This protein binds this small molecule.
Small molecule (SMILES): Nc1ncnc2c1ncn2CCOC[P](=O)(O)O[P](=O)(O)OP(=O)(O)O

Binding-site contacts:
Ligand atom N1 contacts residue THR257 of chain 1.B at 3.5 Å (h-bond).
Ligand atom PB contacts residue ASP202 of chain 1.B at 3.1 Å.
Ligand atom PG contacts residue LYS81 of chain 1.B at 3.6 Å.
Ligand atom O1A contacts residue LYS55 of chain 1.B at 2.5 Å.
Ligand atom PB contacts residue ARG38 of chain 1.B at 3.5 Å.
Ligand atom N6 contacts residue GLY287 of chain 1.B at 3.0 Å (h-bond).
Ligand atom O1G contacts residue LYS55 of chain 1.B at 3.0 Å (salt-bridge).
Ligand atom C5' contacts residue ASP202 of chain 1.B at 3.1 Å.
Ligand atom C5 contacts residue HIS286 of chain 1.B at 3.4 Å.
Ligand atom O2G contacts residue ALA199 of chain 1.B at 3.6 Å.
Ligand atom C5' contacts residue YB1 of chain 1.I at 2.5 Å.
Ligand atom O5' contacts residue ASP202 of chain 1.B at 2.9 Å (salt-bridge).
Ligand atom N3 contacts residue ASN292 of chain 1.B at 3.3 Å (h-bond).
Ligand atom PA contacts residue YB1 of chain 1.I at 3.6 Å.
Ligand atom N7 contacts residue GLY287 of chain 1.B at 2.6 Å (h-bond).
Ligand atom O3G contacts residue SER63 of chain 1.B at 3.2 Å (h-bond).
Ligand atom O3B contacts residue LYS55 of chain 1.B at 2.7 Å (salt-bridge).
Ligand atom O5' contacts residue HIS286 of chain 1.B at 3.3 Å (h-bond).
Ligand atom O2B contacts residue ASP202 of chain 1.B at 2.6 Å (salt-bridge).
Ligand atom O3G contacts residue LYS81 of chain 1.B at 2.9 Å (salt-bridge).
Ligand atom O3A contacts residue ASP202 of chain 1.B at 2.8 Å (salt-bridge).
Ligand atom O1G contacts residue LYS81 of chain 1.B at 3.1 Å (salt-bridge).
Ligand atom O2G contacts residue LYS55 of chain 1.B at 2.7 Å.
Ligand atom N7 contacts residue HIS286 of chain 1.B at 3.1 Å.
Ligand atom N6 contacts residue THR257 of chain 1.B at 3.0 Å (h-bond).
Ligand atom N9 contacts residue ASN292 of chain 1.B at 3.2 Å (h-bond).
Ligand atom O1G contacts residue SER63 of chain 1.B at 3.2 Å (h-bond).
Ligand atom C6 contacts residue GLY287 of chain 1.B at 3.6 Å.
Ligand atom C8 contacts residue HIS286 of chain 1.B at 3.3 Å.
Ligand atom PG contacts residue LYS55 of chain 1.B at 3.1 Å.
Ligand atom PG contacts residue SER63 of chain 1.B at 3.4 Å.
Ligand atom O1G contacts residue LYS62 of chain 1.B at 3.3 Å.
Ligand atom C1' contacts residue ASN292 of chain 1.B at 3.1 Å.
Ligand atom O2B contacts residue ARG38 of chain 1.B at 2.9 Å (salt-bridge).
Ligand atom C5 contacts residue GLY287 of chain 1.B at 3.3 Å.
Ligand atom O2G contacts residue SER63 of chain 1.B at 3.2 Å (h-bond).
Ligand atom PA contacts residue LYS55 of chain 1.B at 3.6 Å.
Ligand atom N1 contacts residue GLY256 of chain 1.B at 3.5 Å.
Ligand atom O5' contacts residue YB1 of chain 1.I at 3.1 Å.
Ligand atom C4 contacts residue ASN292 of chain 1.B at 3.3 Å.

Sequence of chain 1.B:
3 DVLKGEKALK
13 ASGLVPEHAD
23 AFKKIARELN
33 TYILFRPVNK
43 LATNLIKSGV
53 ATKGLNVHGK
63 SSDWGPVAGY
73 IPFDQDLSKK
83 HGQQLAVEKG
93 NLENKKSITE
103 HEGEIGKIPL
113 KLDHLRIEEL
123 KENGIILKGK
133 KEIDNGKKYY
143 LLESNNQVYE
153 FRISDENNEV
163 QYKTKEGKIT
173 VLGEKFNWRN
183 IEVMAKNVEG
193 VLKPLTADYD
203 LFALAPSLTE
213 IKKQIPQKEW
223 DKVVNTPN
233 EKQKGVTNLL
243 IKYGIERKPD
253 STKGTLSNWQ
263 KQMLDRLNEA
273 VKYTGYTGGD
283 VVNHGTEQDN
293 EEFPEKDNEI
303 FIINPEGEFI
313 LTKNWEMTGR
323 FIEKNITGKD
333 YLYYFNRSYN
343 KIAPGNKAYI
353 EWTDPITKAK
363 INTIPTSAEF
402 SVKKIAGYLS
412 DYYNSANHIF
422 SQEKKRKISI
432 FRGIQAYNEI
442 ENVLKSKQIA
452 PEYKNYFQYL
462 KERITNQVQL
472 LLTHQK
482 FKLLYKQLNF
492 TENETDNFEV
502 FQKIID